The protein below binds the small molecule below.
Small molecule (SMILES): CC(=O)N[C@H]1[C@H]([C@H](O)[C@H](O)CO)O[C@@](OC[C@H]2O[C@@H](O[C@H]3[C@H](O)[C@@H](O)[C@H](O)O[C@@H]3CO)[C@H](O)[C@@H](O)[C@H]2O)(C(=O)O)C[C@@H]1O

Sequence of chain 9.A:
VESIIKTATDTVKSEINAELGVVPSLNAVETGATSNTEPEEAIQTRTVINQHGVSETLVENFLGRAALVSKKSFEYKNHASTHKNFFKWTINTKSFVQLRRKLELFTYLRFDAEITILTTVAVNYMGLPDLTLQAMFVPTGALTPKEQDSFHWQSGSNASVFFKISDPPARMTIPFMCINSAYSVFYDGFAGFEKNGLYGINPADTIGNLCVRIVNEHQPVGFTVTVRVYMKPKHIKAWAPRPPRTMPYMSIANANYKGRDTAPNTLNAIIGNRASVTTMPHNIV

Binding-site contacts:
Ligand atom O4 contacts residue ASP91 of chain 9.C at 2.7 Å (salt-bridge).
Ligand atom O4 contacts residue PRO231 of chain 9.C at 3.8 Å.
Ligand atom O3 contacts residue GLY282 of chain 9.A at 3.4 Å.
Ligand atom O4 contacts residue ASP232 of chain 9.C at 2.7 Å (salt-bridge).
Ligand atom C4 contacts residue PRO274 of chain 9.A at 4.0 Å (hydrophobic).
Ligand atom C3 contacts residue PRO274 of chain 9.A at 4.1 Å (hydrophobic).
Ligand atom C1 contacts residue ARG104 of chain 9.C at 3.6 Å.
Ligand atom C4 contacts residue ASP91 of chain 9.C at 3.2 Å.
Ligand atom C3 contacts residue ARG95 of chain 9.C at 3.9 Å.
Ligand atom C11 contacts residue PRO231 of chain 9.C at 3.7 Å (hydrophobic).
Ligand atom C5 contacts residue ASN275 of chain 9.A at 3.6 Å.
Ligand atom O10 contacts residue ARG270 of chain 9.A at 3.3 Å.
Ligand atom O3 contacts residue ASP91 of chain 9.C at 4.0 Å.
Ligand atom N5 contacts residue PRO231 of chain 9.C at 2.9 Å (h-bond).
Ligand atom O4 contacts residue ARG95 of chain 9.C at 3.6 Å (salt-bridge).
Ligand atom C11 contacts residue ASP232 of chain 9.C at 3.8 Å.
Ligand atom C5 contacts residue PRO231 of chain 9.C at 3.7 Å (hydrophobic).
Ligand atom C3 contacts residue ASP232 of chain 9.C at 4.0 Å.
Ligand atom O10 contacts residue ASN275 of chain 9.A at 2.9 Å (h-bond).
Ligand atom N5 contacts residue ASN275 of chain 9.A at 3.6 Å (h-bond).
Ligand atom N5 contacts residue ASP232 of chain 9.C at 4.1 Å.
Ligand atom C5 contacts residue PRO274 of chain 9.A at 4.0 Å (hydrophobic).
Ligand atom O3 contacts residue PRO274 of chain 9.A at 3.8 Å.
Ligand atom C10 contacts residue ASN275 of chain 9.A at 3.3 Å.
Ligand atom C6 contacts residue ASP91 of chain 9.C at 3.8 Å.
Ligand atom O1B contacts residue ARG104 of chain 9.C at 2.8 Å (salt-bridge).
Ligand atom O7 contacts residue PRO274 of chain 9.A at 3.4 Å.
Ligand atom O6 contacts residue ASP91 of chain 9.C at 3.1 Å.
Ligand atom C3 contacts residue PRO274 of chain 9.A at 3.8 Å (hydrophobic).
Ligand atom C11 contacts residue ILE233 of chain 9.C at 3.8 Å (hydrophobic).
Ligand atom C4 contacts residue ARG104 of chain 9.C at 3.9 Å.
Ligand atom O6 contacts residue PRO274 of chain 9.A at 3.7 Å.
Ligand atom C10 contacts residue PRO231 of chain 9.C at 3.8 Å (hydrophobic).
Ligand atom C4 contacts residue PRO231 of chain 9.C at 3.5 Å (hydrophobic).
Ligand atom O4 contacts residue ASN275 of chain 9.A at 3.0 Å (h-bond).
Ligand atom C11 contacts residue GLY234 of chain 9.C at 3.8 Å.
Ligand atom C4 contacts residue ASN275 of chain 9.A at 3.8 Å.
Ligand atom C3 contacts residue ARG104 of chain 9.C at 3.8 Å.
Ligand atom C4 contacts residue ASP232 of chain 9.C at 3.5 Å.
Ligand atom O7 contacts residue ARG270 of chain 9.A at 3.8 Å.

Sequence of chain 9.C:
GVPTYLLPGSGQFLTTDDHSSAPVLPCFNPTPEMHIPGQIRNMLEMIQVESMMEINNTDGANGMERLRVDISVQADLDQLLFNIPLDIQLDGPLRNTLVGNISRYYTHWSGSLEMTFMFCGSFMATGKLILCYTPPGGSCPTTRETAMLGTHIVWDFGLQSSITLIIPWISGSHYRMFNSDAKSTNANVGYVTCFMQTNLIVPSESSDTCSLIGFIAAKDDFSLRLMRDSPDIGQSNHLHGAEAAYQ